A small-molecule ligand and the protein it binds are described below.
Small molecule (SMILES): C[C@]1(c2cc(NC(=O)c3cnc(OCF)cn3)ccc2F)N=C(N)SCC12CCS(=O)(=O)CC2

Sequence of chain 1.A:
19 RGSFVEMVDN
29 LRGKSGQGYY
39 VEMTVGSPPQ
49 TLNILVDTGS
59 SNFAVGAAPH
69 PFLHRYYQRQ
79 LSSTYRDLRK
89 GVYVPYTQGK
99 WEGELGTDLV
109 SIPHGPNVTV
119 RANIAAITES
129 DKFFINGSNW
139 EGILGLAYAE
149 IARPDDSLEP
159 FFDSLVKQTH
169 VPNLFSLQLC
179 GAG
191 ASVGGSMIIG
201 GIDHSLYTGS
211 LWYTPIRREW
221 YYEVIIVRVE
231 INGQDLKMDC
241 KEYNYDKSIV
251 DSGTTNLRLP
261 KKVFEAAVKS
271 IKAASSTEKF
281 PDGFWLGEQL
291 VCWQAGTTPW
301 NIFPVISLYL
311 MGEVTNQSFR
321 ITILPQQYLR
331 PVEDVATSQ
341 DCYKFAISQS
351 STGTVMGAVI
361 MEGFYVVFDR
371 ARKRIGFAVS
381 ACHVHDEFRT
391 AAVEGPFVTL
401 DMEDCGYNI

Binding-site contacts:
Ligand atom N2 contacts residue GLY57 of chain 1.A at 3.5 Å.
Ligand atom C8 contacts residue TYR94 of chain 1.A at 3.7 Å (hydrophobic).
Ligand atom N1 contacts residue ASP55 of chain 1.A at 2.8 Å (salt-bridge).
Ligand atom C3 contacts residue ASP55 of chain 1.A at 3.5 Å.
Ligand atom C1 contacts residue ASP55 of chain 1.A at 3.5 Å.
Ligand atom C17 contacts residue THR255 of chain 1.A at 3.5 Å.
Ligand atom C15 contacts residue GLY253 of chain 1.A at 3.5 Å.
Ligand atom C17 contacts residue ARG330 of chain 1.A at 3.5 Å.
Ligand atom F1 contacts residue GLY36 of chain 1.A at 2.9 Å.
Ligand atom N5 contacts residue GLY34 of chain 1.A at 3.5 Å (h-bond).
Ligand atom C15 contacts residue SER252 of chain 1.A at 3.5 Å.
Ligand atom F2 contacts residue PHE131 of chain 1.A at 3.1 Å.
Ligand atom N2 contacts residue GLY253 of chain 1.A at 3.7 Å.
Ligand atom C16 contacts residue GLY36 of chain 1.A at 3.5 Å.
Ligand atom C12 contacts residue GLY253 of chain 1.A at 3.7 Å.
Ligand atom N4 contacts residue THR254 of chain 1.A at 3.7 Å.
Ligand atom C18 contacts residue GLY34 of chain 1.A at 3.5 Å.
Ligand atom N5 contacts residue THR255 of chain 1.A at 3.1 Å (h-bond).
Ligand atom O1 contacts residue TYR94 of chain 1.A at 3.5 Å.
Ligand atom C15 contacts residue THR254 of chain 1.A at 3.6 Å.
Ligand atom N4 contacts residue GLY253 of chain 1.A at 3.1 Å (h-bond).
Ligand atom C1 contacts residue ILE141 of chain 1.A at 3.6 Å (hydrophobic).
Ligand atom C18 contacts residue GLN35 of chain 1.A at 3.6 Å.
Ligand atom C3 contacts residue GLY253 of chain 1.A at 3.7 Å.
Ligand atom O2 contacts residue TYR94 of chain 1.A at 3.3 Å.
Ligand atom F1 contacts residue GLN35 of chain 1.A at 3.7 Å.
Ligand atom O3 contacts residue ILE133 of chain 1.A at 3.4 Å.
Ligand atom O4 contacts residue THR255 of chain 1.A at 3.4 Å (h-bond).
Ligand atom F1 contacts residue GLY34 of chain 1.A at 3.6 Å.
Ligand atom C18 contacts residue GLY36 of chain 1.A at 3.3 Å.
Ligand atom N3 contacts residue GLY253 of chain 1.A at 2.9 Å (h-bond).
Ligand atom C11 contacts residue GLY253 of chain 1.A at 3.4 Å.
Ligand atom S1 contacts residue GLY253 of chain 1.A at 3.7 Å.
Ligand atom C16 contacts residue THR255 of chain 1.A at 3.2 Å.
Ligand atom N2 contacts residue ASP251 of chain 1.A at 2.9 Å (salt-bridge).
Ligand atom C2 contacts residue ASP55 of chain 1.A at 3.7 Å.
Ligand atom N5 contacts residue GLY36 of chain 1.A at 3.0 Å (h-bond).
Ligand atom O4 contacts residue ALA358 of chain 1.A at 3.6 Å.
Ligand atom C18 contacts residue THR255 of chain 1.A at 3.8 Å.
Ligand atom N2 contacts residue ASP55 of chain 1.A at 2.7 Å (salt-bridge).